Sequence of chain 1.A:
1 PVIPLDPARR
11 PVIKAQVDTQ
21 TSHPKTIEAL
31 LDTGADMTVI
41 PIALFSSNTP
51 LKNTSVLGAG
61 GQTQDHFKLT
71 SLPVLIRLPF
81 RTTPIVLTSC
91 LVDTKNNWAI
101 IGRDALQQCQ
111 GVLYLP

A protein and the small-molecule ligand that binds it are described below.
Small molecule (SMILES): O=[N+]([O-])c1ccc(S(=O)(=O)N(Cc2ccccc2)[C@H]2CNC[C@@H]2N(Cc2ccccc2)S(=O)(=O)c2cccc([N+](=O)[O-])c2)cc1

Sequence of chain 1.B:
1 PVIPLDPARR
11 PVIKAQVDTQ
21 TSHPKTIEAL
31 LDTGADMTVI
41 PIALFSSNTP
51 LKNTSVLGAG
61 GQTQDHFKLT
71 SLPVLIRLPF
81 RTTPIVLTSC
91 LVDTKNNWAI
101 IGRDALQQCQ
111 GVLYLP

Binding-site contacts:
Ligand atom C22 contacts residue LEU57 of chain 1.A at 3.4 Å (hydrophobic).
Ligand atom C20 contacts residue TRP98 of chain 1.B at 3.5 Å (hydrophobic).
Ligand atom C22 contacts residue GLY58 of chain 1.A at 3.6 Å.
Ligand atom C7 contacts residue TRP98 of chain 1.A at 3.6 Å (hydrophobic).
Ligand atom O5 contacts residue ALA59 of chain 1.B at 3.4 Å (h-bond).
Ligand atom N4 contacts residue MET37 of chain 1.A at 3.6 Å.
Ligand atom C9 contacts residue GLY58 of chain 1.B at 3.6 Å.
Ligand atom N5 contacts residue ASP36 of chain 1.B at 3.8 Å.
Ligand atom N1 contacts residue ASP32 of chain 1.A at 2.8 Å (salt-bridge).
Ligand atom N4 contacts residue ASP36 of chain 1.A at 3.5 Å (salt-bridge).
Ligand atom C1 contacts residue ILE100 of chain 1.A at 3.7 Å (hydrophobic).
Ligand atom O1 contacts residue LEU91 of chain 1.A at 3.7 Å.
Ligand atom C5 contacts residue ASP32 of chain 1.B at 3.7 Å.
Ligand atom O4 contacts residue TRP98 of chain 1.B at 3.4 Å.
Ligand atom O1 contacts residue ALA35 of chain 1.A at 3.8 Å.
Ligand atom C28 contacts residue LEU57 of chain 1.B at 2.9 Å (hydrophobic).
Ligand atom O3 contacts residue GLY58 of chain 1.B at 3.5 Å.
Ligand atom C6 contacts residue ASP32 of chain 1.A at 3.6 Å.
Ligand atom O1 contacts residue MET37 of chain 1.A at 2.6 Å (h-bond).
Ligand atom O1 contacts residue ASP36 of chain 1.A at 3.4 Å (salt-bridge).
Ligand atom C18 contacts residue ILE100 of chain 1.B at 3.7 Å (hydrophobic).
Ligand atom C22 contacts residue TRP98 of chain 1.B at 3.6 Å (hydrophobic).
Ligand atom C26 contacts residue LEU57 of chain 1.B at 3.0 Å (hydrophobic).
Ligand atom C6 contacts residue ASP32 of chain 1.B at 3.7 Å.
Ligand atom O2 contacts residue ASP36 of chain 1.A at 3.5 Å (salt-bridge).
Ligand atom C7 contacts residue GLY58 of chain 1.B at 3.7 Å.
Ligand atom O4 contacts residue ALA59 of chain 1.A at 3.5 Å.
Ligand atom O7 contacts residue MET37 of chain 1.B at 3.0 Å (h-bond).
Ligand atom C15 contacts residue ALA35 of chain 1.A at 3.6 Å (hydrophobic).
Ligand atom C18 contacts residue ASP32 of chain 1.B at 3.6 Å.
Ligand atom O5 contacts residue GLY58 of chain 1.A at 3.5 Å.
Ligand atom C8 contacts residue ASP32 of chain 1.A at 3.4 Å.
Ligand atom O6 contacts residue TRP98 of chain 1.A at 3.2 Å.
Ligand atom O3 contacts residue ALA59 of chain 1.A at 3.1 Å.
Ligand atom C9 contacts residue LEU57 of chain 1.B at 3.7 Å (hydrophobic).
Ligand atom N1 contacts residue ASP32 of chain 1.B at 3.4 Å (salt-bridge).
Ligand atom C10 contacts residue GLY34 of chain 1.B at 3.4 Å.
Ligand atom C21 contacts residue ASP32 of chain 1.B at 3.7 Å.
Ligand atom O7 contacts residue ASP36 of chain 1.B at 3.2 Å (salt-bridge).
Ligand atom C14 contacts residue LEU57 of chain 1.A at 3.7 Å (hydrophobic).